Sequence of chain 1.D:
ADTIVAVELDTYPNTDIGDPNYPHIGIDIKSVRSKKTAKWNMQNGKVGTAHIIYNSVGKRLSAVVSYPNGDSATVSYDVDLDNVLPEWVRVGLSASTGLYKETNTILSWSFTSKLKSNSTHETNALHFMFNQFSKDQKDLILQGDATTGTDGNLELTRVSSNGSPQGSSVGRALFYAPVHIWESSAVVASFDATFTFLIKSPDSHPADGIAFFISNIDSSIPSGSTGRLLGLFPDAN

The small molecule below binds the protein below.
Small molecule (SMILES): CC[C@@H](N)C(=O)O

Sequence of chain 1.A:
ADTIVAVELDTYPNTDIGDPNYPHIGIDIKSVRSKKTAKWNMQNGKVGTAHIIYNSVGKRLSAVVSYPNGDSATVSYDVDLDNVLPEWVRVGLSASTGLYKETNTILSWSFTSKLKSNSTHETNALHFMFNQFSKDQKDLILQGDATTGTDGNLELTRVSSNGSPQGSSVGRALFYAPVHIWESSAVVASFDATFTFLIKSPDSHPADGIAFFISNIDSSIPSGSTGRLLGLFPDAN

Binding-site contacts:
Ligand atom CG contacts residue LEU115 of chain 1.A at 4.0 Å (hydrophobic).
Ligand atom O contacts residue LEU126 of chain 1.A at 3.9 Å.
Ligand atom CA contacts residue LEU126 of chain 1.A at 4.3 Å (hydrophobic).
Ligand atom OXT contacts residue PHE130 of chain 1.D at 3.6 Å.
Ligand atom N contacts residue PRO178 of chain 1.A at 4.3 Å.
Ligand atom O contacts residue ALA125 of chain 1.A at 2.9 Å (h-bond).
Ligand atom CB contacts residue SER113 of chain 1.A at 4.1 Å.
Ligand atom CG contacts residue VAL179 of chain 1.A at 4.3 Å (hydrophobic).
Ligand atom C contacts residue PHE130 of chain 1.D at 4.2 Å (hydrophobic).
Ligand atom CG contacts residue ASN124 of chain 1.A at 4.3 Å.
Ligand atom OXT contacts residue HIS180 of chain 1.A at 4.2 Å.
Ligand atom CB contacts residue ASN124 of chain 1.A at 3.7 Å.
Ligand atom CB contacts residue LEU115 of chain 1.A at 4.3 Å (hydrophobic).
Ligand atom C contacts residue HIS180 of chain 1.A at 4.5 Å.
Ligand atom O contacts residue ASN124 of chain 1.A at 4.0 Å.
Ligand atom N contacts residue VAL179 of chain 1.A at 3.5 Å.
Ligand atom OXT contacts residue ASP139 of chain 1.D at 2.4 Å (salt-bridge).
Ligand atom OXT contacts residue GLN137 of chain 1.D at 3.6 Å (h-bond).
Ligand atom C contacts residue ASN124 of chain 1.A at 4.1 Å.
Ligand atom CB contacts residue ALA125 of chain 1.A at 3.8 Å (hydrophobic).
Ligand atom CB contacts residue HIS180 of chain 1.A at 3.9 Å.
Ligand atom N contacts residue ASP139 of chain 1.D at 4.0 Å.
Ligand atom CA contacts residue HIS180 of chain 1.A at 3.6 Å.
Ligand atom C contacts residue ASP139 of chain 1.D at 3.1 Å.
Ligand atom CA contacts residue ASP139 of chain 1.D at 4.0 Å.
Ligand atom CG contacts residue LYS114 of chain 1.A at 4.0 Å.
Ligand atom O contacts residue PHE130 of chain 1.D at 4.0 Å.
Ligand atom CG contacts residue HIS180 of chain 1.A at 2.7 Å.
Ligand atom OXT contacts residue ASN124 of chain 1.A at 4.3 Å.
Ligand atom CG contacts residue SER113 of chain 1.A at 2.9 Å.
Ligand atom C contacts residue ALA125 of chain 1.A at 4.1 Å (hydrophobic).
Ligand atom CA contacts residue ALA125 of chain 1.A at 4.5 Å (hydrophobic).
Ligand atom N contacts residue HIS180 of chain 1.A at 3.0 Å (h-bond).
Ligand atom O contacts residue ASP139 of chain 1.D at 3.6 Å.
Ligand atom CB contacts residue LEU126 of chain 1.A at 4.0 Å (hydrophobic).
Ligand atom OXT contacts residue TRP88 of chain 1.A at 4.1 Å.
Ligand atom N contacts residue LEU126 of chain 1.A at 3.8 Å.
Ligand atom O contacts residue MET129 of chain 1.D at 3.6 Å.